Binding-site contacts:
Ligand atom C4 contacts residue LEU43 of chain 2.A at 4.2 Å (hydrophobic).
Ligand atom N7 contacts residue HIS93 of chain 2.A at 4.4 Å.
Ligand atom C2 contacts residue PRO31 of chain 2.A at 4.0 Å (hydrophobic).
Ligand atom C6 contacts residue VAL36 of chain 2.A at 4.5 Å (hydrophobic).
Ligand atom C4 contacts residue LEU41 of chain 2.A at 4.4 Å (hydrophobic).
Ligand atom C5 contacts residue VAL95 of chain 2.A at 3.9 Å (hydrophobic).
Ligand atom N3 contacts residue LEU41 of chain 2.A at 4.0 Å.
Ligand atom N9 contacts residue LEU43 of chain 2.A at 4.0 Å.
Ligand atom N1 contacts residue PRO31 of chain 2.A at 4.5 Å.
Ligand atom C2 contacts residue VAL95 of chain 2.A at 4.1 Å (hydrophobic).
Ligand atom O2 contacts residue PRO31 of chain 2.A at 3.1 Å (h-bond).
Ligand atom N3 contacts residue VAL95 of chain 2.A at 4.4 Å.
Ligand atom C5 contacts residue LEU43 of chain 2.A at 4.2 Å (hydrophobic).
Ligand atom C4 contacts residue VAL95 of chain 2.A at 4.5 Å (hydrophobic).
Ligand atom C8 contacts residue ASN89 of chain 2.A at 3.6 Å.
Ligand atom C6 contacts residue VAL95 of chain 2.A at 3.9 Å (hydrophobic).
Ligand atom C5 contacts residue ASN89 of chain 2.A at 3.8 Å.
Ligand atom O6 contacts residue ASN89 of chain 2.A at 2.9 Å (h-bond).
Ligand atom N7 contacts residue LEU43 of chain 2.A at 3.9 Å.
Ligand atom C2 contacts residue VAL36 of chain 2.A at 4.3 Å (hydrophobic).
Ligand atom N7 contacts residue TYR88 of chain 2.A at 4.4 Å.
Ligand atom C1 contacts residue PHE32 of chain 2.A at 4.1 Å (hydrophobic).
Ligand atom C1 contacts residue VAL36 of chain 2.A at 3.6 Å (hydrophobic).
Ligand atom N7 contacts residue VAL95 of chain 2.A at 3.9 Å.
Ligand atom N1 contacts residue VAL95 of chain 2.A at 3.8 Å.
Ligand atom C6 contacts residue ASN89 of chain 2.A at 3.8 Å.
Ligand atom O6 contacts residue CYS85 of chain 2.A at 4.0 Å.
Ligand atom C1 contacts residue PRO31 of chain 2.A at 3.7 Å (hydrophobic).
Ligand atom C8 contacts residue LEU43 of chain 2.A at 3.8 Å (hydrophobic).
Ligand atom C3 contacts residue LEU41 of chain 2.A at 3.7 Å (hydrophobic).
Ligand atom O2 contacts residue VAL36 of chain 2.A at 4.3 Å.
Ligand atom N9 contacts residue HIS93 of chain 2.A at 4.5 Å.
Ligand atom O6 contacts residue VAL95 of chain 2.A at 4.1 Å.
Ligand atom N1 contacts residue VAL36 of chain 2.A at 3.9 Å.
Ligand atom C1 contacts residue VAL95 of chain 2.A at 4.2 Å (hydrophobic).
Ligand atom C8 contacts residue HIS93 of chain 2.A at 3.9 Å.
Ligand atom N7 contacts residue ASN89 of chain 2.A at 2.7 Å (h-bond).

Sequence of chain 2.A:
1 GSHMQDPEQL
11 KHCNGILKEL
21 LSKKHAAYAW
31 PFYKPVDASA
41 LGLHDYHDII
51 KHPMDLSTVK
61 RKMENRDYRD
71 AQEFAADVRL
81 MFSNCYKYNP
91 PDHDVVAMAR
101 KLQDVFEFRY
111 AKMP

The small molecule below binds the protein below.
Small molecule (SMILES): Cn1c(=O)c2[nH]cnc2n(C)c1=O